Binding-site contacts:
Ligand atom C04 contacts residue ASP328 of chain 1.A at 3.6 Å.
Ligand atom C04 contacts residue PHE331 of chain 1.A at 3.6 Å (hydrophobic).
Ligand atom N01 contacts residue GLU332 of chain 1.A at 3.4 Å (salt-bridge).
Ligand atom C10 contacts residue PHE331 of chain 1.A at 4.3 Å (hydrophobic).
Ligand atom C07 contacts residue VAL319 of chain 1.A at 3.8 Å (hydrophobic).
Ligand atom C10 contacts residue ASP343 of chain 1.A at 3.9 Å.
Ligand atom C02 contacts residue GLU332 of chain 1.A at 4.2 Å.
Ligand atom C05 contacts residue TYR325 of chain 1.A at 3.2 Å (hydrophobic).
Ligand atom O11 contacts residue ASP343 of chain 1.A at 3.1 Å (salt-bridge).
Ligand atom C03 contacts residue PHE331 of chain 1.A at 3.7 Å (hydrophobic).
Ligand atom C03 contacts residue ASP328 of chain 1.A at 4.2 Å.
Ligand atom C07 contacts residue TYR325 of chain 1.A at 3.7 Å (hydrophobic).
Ligand atom C04 contacts residue TYR325 of chain 1.A at 3.3 Å (hydrophobic).
Ligand atom N01 contacts residue ASP328 of chain 1.A at 3.4 Å.
Ligand atom C02 contacts residue PHE331 of chain 1.A at 4.0 Å (hydrophobic).
Ligand atom C07 contacts residue PHE331 of chain 1.A at 3.9 Å (hydrophobic).
Ligand atom C08 contacts residue VAL319 of chain 1.A at 4.3 Å (hydrophobic).
Ligand atom C02 contacts residue ASP328 of chain 1.A at 3.7 Å.
Ligand atom C08 contacts residue VAL346 of chain 1.A at 4.3 Å (hydrophobic).
Ligand atom C08 contacts residue ASN320 of chain 1.A at 4.1 Å.
Ligand atom N13 contacts residue PHE331 of chain 1.A at 3.7 Å.
Ligand atom C07 contacts residue ASN320 of chain 1.A at 4.2 Å.
Ligand atom C08 contacts residue PHE331 of chain 1.A at 4.2 Å (hydrophobic).
Ligand atom C05 contacts residue PHE331 of chain 1.A at 3.5 Å (hydrophobic).
Ligand atom C12 contacts residue PHE331 of chain 1.A at 3.9 Å (hydrophobic).
Ligand atom O11 contacts residue ARG339 of chain 1.A at 3.9 Å.
Ligand atom C06 contacts residue TYR325 of chain 1.A at 4.0 Å (hydrophobic).
Ligand atom C06 contacts residue PHE331 of chain 1.A at 3.9 Å (hydrophobic).
Ligand atom C09 contacts residue ASP343 of chain 1.A at 3.7 Å.

Sequence of chain 1.A:
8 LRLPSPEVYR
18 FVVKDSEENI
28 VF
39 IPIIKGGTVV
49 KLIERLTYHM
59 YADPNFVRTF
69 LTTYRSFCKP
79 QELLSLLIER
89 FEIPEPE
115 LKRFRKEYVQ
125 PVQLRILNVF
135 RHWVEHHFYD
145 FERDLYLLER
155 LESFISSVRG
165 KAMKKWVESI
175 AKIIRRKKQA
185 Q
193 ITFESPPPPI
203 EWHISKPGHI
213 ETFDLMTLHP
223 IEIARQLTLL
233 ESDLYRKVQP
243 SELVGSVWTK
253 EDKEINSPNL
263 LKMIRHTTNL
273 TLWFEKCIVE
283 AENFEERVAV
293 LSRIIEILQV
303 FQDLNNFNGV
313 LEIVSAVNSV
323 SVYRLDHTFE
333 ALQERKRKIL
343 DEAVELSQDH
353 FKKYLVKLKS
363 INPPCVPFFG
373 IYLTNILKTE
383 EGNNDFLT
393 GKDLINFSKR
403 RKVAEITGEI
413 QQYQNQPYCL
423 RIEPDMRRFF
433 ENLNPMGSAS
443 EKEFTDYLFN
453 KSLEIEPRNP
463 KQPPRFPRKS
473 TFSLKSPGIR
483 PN

A small-molecule ligand and the protein it binds are described below.
Small molecule (SMILES): N#Cc1ccc2cccc(O)c2n1